A protein and the small-molecule ligand that binds it are described below.
Small molecule (SMILES): CC(=O)N[C@H]1[C@H](O[C@H]2[C@H](O)[C@@H](NC(C)=O)CO[C@@H]2CO)O[C@H](CO)[C@@H](O)[C@@H]1O

Binding-site contacts:
Ligand atom C7 contacts residue ASN208 of chain 2.A at 3.1 Å.
Ligand atom O7 contacts residue ASN208 of chain 2.A at 2.8 Å (h-bond).
Ligand atom O7 contacts residue PHE286 of chain 2.A at 4.4 Å.
Ligand atom C5 contacts residue ASN208 of chain 2.A at 3.6 Å.
Ligand atom C1 contacts residue ASN208 of chain 2.A at 1.4 Å.
Ligand atom C2 contacts residue ASN208 of chain 2.A at 2.5 Å.
Ligand atom C1 contacts residue PHE286 of chain 2.A at 4.2 Å (hydrophobic).
Ligand atom N2 contacts residue ASN208 of chain 2.A at 3.0 Å (h-bond).
Ligand atom O5 contacts residue ASN208 of chain 2.A at 2.3 Å (h-bond).
Ligand atom C3 contacts residue ASN208 of chain 2.A at 3.8 Å.
Ligand atom C8 contacts residue ASN208 of chain 2.A at 4.4 Å.
Ligand atom C5 contacts residue PHE286 of chain 2.A at 3.6 Å (hydrophobic).
Ligand atom C6 contacts residue PHE286 of chain 2.A at 3.5 Å (hydrophobic).
Ligand atom C4 contacts residue ASN208 of chain 2.A at 4.2 Å.
Ligand atom O5 contacts residue PHE286 of chain 2.A at 3.8 Å.

Sequence of chain 2.A:
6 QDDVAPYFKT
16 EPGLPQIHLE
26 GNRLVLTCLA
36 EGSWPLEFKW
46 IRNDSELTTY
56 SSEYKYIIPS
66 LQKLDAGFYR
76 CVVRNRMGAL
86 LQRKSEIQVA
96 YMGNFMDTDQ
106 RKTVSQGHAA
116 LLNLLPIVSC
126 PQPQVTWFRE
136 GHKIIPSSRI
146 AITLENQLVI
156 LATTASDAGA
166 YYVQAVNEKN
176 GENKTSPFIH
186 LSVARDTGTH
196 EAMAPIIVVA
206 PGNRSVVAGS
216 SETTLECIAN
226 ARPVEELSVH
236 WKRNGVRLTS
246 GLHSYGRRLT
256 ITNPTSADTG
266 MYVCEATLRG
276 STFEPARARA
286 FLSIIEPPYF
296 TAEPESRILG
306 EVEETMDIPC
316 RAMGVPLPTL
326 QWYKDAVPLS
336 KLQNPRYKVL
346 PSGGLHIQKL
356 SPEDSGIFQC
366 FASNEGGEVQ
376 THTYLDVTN